Binding-site contacts:
Ligand atom C2 contacts residue ASP128 of chain 1.B at 3.5 Å.
Ligand atom O2B contacts residue LYS25 of chain 1.B at 3.6 Å (salt-bridge).
Ligand atom N3B contacts residue GLY22 of chain 1.B at 3.0 Å (h-bond).
Ligand atom O2A contacts residue ASN182 of chain 1.A at 3.3 Å (h-bond).
Ligand atom C8 contacts residue SER27 of chain 1.B at 3.2 Å.
Ligand atom O1A contacts residue ASN182 of chain 1.A at 3.5 Å (h-bond).
Ligand atom C6 contacts residue LYS126 of chain 1.B at 3.5 Å.
Ligand atom N7 contacts residue SER27 of chain 1.B at 3.7 Å.
Ligand atom C5' contacts residue GLY22 of chain 1.B at 3.4 Å.
Ligand atom O2' contacts residue PHE37 of chain 1.B at 3.3 Å.
Ligand atom PB contacts residue ASP187 of chain 1.A at 3.6 Å.
Ligand atom PB contacts residue LYS25 of chain 1.B at 3.6 Å.
Ligand atom O1B contacts residue GLY24 of chain 1.B at 3.0 Å (h-bond).
Ligand atom N2 contacts residue ASP128 of chain 1.B at 2.7 Å (salt-bridge).
Ligand atom O1B contacts residue LYS25 of chain 1.B at 2.9 Å (salt-bridge).
Ligand atom O2B contacts residue SER26 of chain 1.B at 3.0 Å (h-bond).
Ligand atom C6 contacts residue ASP128 of chain 1.B at 3.4 Å.
Ligand atom O1A contacts residue SER27 of chain 1.B at 2.5 Å (h-bond).
Ligand atom N7 contacts residue ASN125 of chain 1.B at 2.9 Å (h-bond).
Ligand atom O6 contacts residue LYS126 of chain 1.B at 3.4 Å.
Ligand atom N3B contacts residue VAL21 of chain 1.B at 3.6 Å.
Ligand atom O6 contacts residue ASP128 of chain 1.B at 3.2 Å (salt-bridge).
Ligand atom O1B contacts residue ALA23 of chain 1.B at 3.6 Å (h-bond).
Ligand atom O1A contacts residue SER26 of chain 1.B at 3.5 Å (h-bond).
Ligand atom C5 contacts residue LYS126 of chain 1.B at 3.5 Å.
Ligand atom O3A contacts residue GLY22 of chain 1.B at 3.7 Å.
Ligand atom O1A contacts residue GLY24 of chain 1.B at 3.2 Å.
Ligand atom O4' contacts residue LYS126 of chain 1.B at 3.0 Å (salt-bridge).
Ligand atom C5 contacts residue ASN125 of chain 1.B at 3.5 Å.
Ligand atom PA contacts residue SER27 of chain 1.B at 3.5 Å.
Ligand atom N1 contacts residue LYS126 of chain 1.B at 3.6 Å.
Ligand atom O5' contacts residue SER27 of chain 1.B at 3.5 Å (h-bond).
Ligand atom O6 contacts residue LYS157 of chain 1.B at 3.5 Å (salt-bridge).
Ligand atom N7 contacts residue ALA156 of chain 1.B at 3.6 Å.
Ligand atom O6 contacts residue SER155 of chain 1.B at 3.1 Å (h-bond).
Ligand atom O6 contacts residue ASN125 of chain 1.B at 3.5 Å (h-bond).
Ligand atom O3A contacts residue GLY24 of chain 1.B at 3.3 Å (h-bond).
Ligand atom N3B contacts residue ASP187 of chain 1.A at 2.8 Å (salt-bridge).
Ligand atom N1 contacts residue ASP128 of chain 1.B at 2.8 Å (salt-bridge).
Ligand atom O6 contacts residue ALA156 of chain 1.B at 2.8 Å (h-bond).

Sequence of chain 1.A:
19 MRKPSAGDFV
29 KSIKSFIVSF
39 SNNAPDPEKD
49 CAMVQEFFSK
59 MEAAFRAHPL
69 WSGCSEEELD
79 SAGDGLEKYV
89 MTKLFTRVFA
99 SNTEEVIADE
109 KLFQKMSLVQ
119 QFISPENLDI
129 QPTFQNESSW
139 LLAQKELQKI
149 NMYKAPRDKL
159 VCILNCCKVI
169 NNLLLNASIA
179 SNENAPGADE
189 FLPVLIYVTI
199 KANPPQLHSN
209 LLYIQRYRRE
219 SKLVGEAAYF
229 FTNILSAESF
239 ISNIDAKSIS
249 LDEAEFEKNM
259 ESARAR

The protein below binds the small molecule below.
Small molecule (SMILES): Nc1nc2c(ncn2[C@@H]2O[C@H](CO[P](=O)(O)O[P](N)(=O)O)[C@@H](O)[C@H]2O)c(=O)[nH]1

Sequence of chain 1.B:
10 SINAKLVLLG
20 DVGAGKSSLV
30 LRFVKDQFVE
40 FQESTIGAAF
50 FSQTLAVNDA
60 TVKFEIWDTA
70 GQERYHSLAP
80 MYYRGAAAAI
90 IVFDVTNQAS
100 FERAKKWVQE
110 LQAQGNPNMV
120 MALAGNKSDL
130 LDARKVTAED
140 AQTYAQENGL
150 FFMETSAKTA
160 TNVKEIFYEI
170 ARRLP